A small-molecule ligand and the protein it binds are described below.
Small molecule (SMILES): CN(C)[C@@H]1C(O)=C(C(N)=O)C(=O)[C@@]2(O)C(=O)C[C@@H]([C@]3(C)OC(=O)c4c(O)ccc(Cl)c43)C[C@@H]12

Sequence of chain 1.A:
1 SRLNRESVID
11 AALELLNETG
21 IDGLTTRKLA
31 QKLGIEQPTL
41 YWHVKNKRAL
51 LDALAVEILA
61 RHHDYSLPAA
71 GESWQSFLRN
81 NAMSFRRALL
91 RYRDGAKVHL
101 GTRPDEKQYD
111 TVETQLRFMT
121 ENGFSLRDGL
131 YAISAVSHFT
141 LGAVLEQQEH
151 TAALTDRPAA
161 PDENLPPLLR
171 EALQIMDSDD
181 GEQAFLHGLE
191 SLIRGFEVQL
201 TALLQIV

Binding-site contacts:
Ligand atom O11 contacts residue LEU169 of chain 1.B at 3.7 Å.
Ligand atom CL7 contacts residue SER137 of chain 1.A at 3.9 Å.
Ligand atom C4D contacts residue SER137 of chain 1.A at 3.4 Å.
Ligand atom C11 contacts residue PRO104 of chain 1.A at 4.0 Å (hydrophobic).
Ligand atom O11 contacts residue VAL112 of chain 1.A at 3.9 Å.
Ligand atom O6 contacts residue VAL112 of chain 1.A at 3.5 Å.
Ligand atom O2' contacts residue THR111 of chain 1.A at 3.8 Å.
Ligand atom O10 contacts residue ARG103 of chain 1.A at 3.8 Å.
Ligand atom O10 contacts residue LEU173 of chain 1.B at 3.4 Å.
Ligand atom C6' contacts residue ILE133 of chain 1.A at 3.6 Å (hydrophobic).
Ligand atom N4 contacts residue ASN81 of chain 1.A at 2.8 Å (h-bond).
Ligand atom C4 contacts residue GLN115 of chain 1.A at 3.8 Å.
Ligand atom C4' contacts residue ASN81 of chain 1.A at 3.0 Å.
Ligand atom O2' contacts residue GLN115 of chain 1.A at 3.6 Å.
Ligand atom C4' contacts residue SER137 of chain 1.A at 3.3 Å.
Ligand atom C4D contacts residue PHE85 of chain 1.A at 3.4 Å (hydrophobic).
Ligand atom C4 contacts residue ASN81 of chain 1.A at 4.0 Å.
Ligand atom C2 contacts residue HIS63 of chain 1.A at 4.0 Å.
Ligand atom N4 contacts residue SER137 of chain 1.A at 3.8 Å.
Ligand atom O10 contacts residue PRO104 of chain 1.A at 3.7 Å.
Ligand atom O11 contacts residue PRO104 of chain 1.A at 3.6 Å.
Ligand atom C9 contacts residue ARG103 of chain 1.A at 3.4 Å.
Ligand atom O3 contacts residue ASN81 of chain 1.A at 3.2 Å (h-bond).
Ligand atom C5A contacts residue SER137 of chain 1.A at 3.8 Å.
Ligand atom C3 contacts residue GLN115 of chain 1.A at 3.9 Å.
Ligand atom C10 contacts residue LEU173 of chain 1.B at 4.1 Å (hydrophobic).
Ligand atom C4A contacts residue SER137 of chain 1.A at 3.4 Å.
Ligand atom C2' contacts residue HIS63 of chain 1.A at 3.8 Å.
Ligand atom C9 contacts residue MET176 of chain 1.B at 4.0 Å (hydrophobic).
Ligand atom O12 contacts residue HIS99 of chain 1.A at 3.3 Å (h-bond).
Ligand atom O4B contacts residue PHE85 of chain 1.A at 3.5 Å.
Ligand atom O2' contacts residue HIS63 of chain 1.A at 3.2 Å (h-bond).
Ligand atom C5 contacts residue SER137 of chain 1.A at 3.9 Å.
Ligand atom O3 contacts residue HIS63 of chain 1.A at 3.0 Å (h-bond).
Ligand atom C4D contacts residue ASN81 of chain 1.A at 3.5 Å.
Ligand atom CL7 contacts residue HIS138 of chain 1.A at 3.7 Å.
Ligand atom O2' contacts residue SER66 of chain 1.A at 3.8 Å.
Ligand atom C3 contacts residue HIS63 of chain 1.A at 3.7 Å.
Ligand atom O3 contacts residue GLN115 of chain 1.A at 3.0 Å (h-bond).
Ligand atom C4' contacts residue ILE133 of chain 1.A at 3.8 Å (hydrophobic).

Sequence of chain 1.B:
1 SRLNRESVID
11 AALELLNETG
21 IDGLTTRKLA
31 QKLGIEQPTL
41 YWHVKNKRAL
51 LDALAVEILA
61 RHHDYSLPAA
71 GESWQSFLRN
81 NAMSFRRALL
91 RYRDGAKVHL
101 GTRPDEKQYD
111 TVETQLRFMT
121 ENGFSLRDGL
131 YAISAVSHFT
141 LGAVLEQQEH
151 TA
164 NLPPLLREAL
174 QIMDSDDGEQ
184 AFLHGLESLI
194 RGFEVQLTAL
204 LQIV